Binding-site contacts:
Ligand atom C4 contacts residue ASN603 of chain 1.C at 4.2 Å.
Ligand atom C2 contacts residue ASN603 of chain 1.C at 2.5 Å.
Ligand atom N2 contacts residue ASN603 of chain 1.C at 2.9 Å (h-bond).
Ligand atom C5 contacts residue ASN603 of chain 1.C at 3.7 Å.
Ligand atom O7 contacts residue ASN603 of chain 1.C at 3.8 Å.
Ligand atom O5 contacts residue ASN603 of chain 1.C at 2.3 Å (h-bond).
Ligand atom C7 contacts residue ASN603 of chain 1.C at 3.4 Å.
Ligand atom C3 contacts residue ASN603 of chain 1.C at 3.8 Å.
Ligand atom C1 contacts residue ASN603 of chain 1.C at 1.4 Å.
Ligand atom C8 contacts residue ASN603 of chain 1.C at 3.8 Å.

Sequence of chain 1.C:
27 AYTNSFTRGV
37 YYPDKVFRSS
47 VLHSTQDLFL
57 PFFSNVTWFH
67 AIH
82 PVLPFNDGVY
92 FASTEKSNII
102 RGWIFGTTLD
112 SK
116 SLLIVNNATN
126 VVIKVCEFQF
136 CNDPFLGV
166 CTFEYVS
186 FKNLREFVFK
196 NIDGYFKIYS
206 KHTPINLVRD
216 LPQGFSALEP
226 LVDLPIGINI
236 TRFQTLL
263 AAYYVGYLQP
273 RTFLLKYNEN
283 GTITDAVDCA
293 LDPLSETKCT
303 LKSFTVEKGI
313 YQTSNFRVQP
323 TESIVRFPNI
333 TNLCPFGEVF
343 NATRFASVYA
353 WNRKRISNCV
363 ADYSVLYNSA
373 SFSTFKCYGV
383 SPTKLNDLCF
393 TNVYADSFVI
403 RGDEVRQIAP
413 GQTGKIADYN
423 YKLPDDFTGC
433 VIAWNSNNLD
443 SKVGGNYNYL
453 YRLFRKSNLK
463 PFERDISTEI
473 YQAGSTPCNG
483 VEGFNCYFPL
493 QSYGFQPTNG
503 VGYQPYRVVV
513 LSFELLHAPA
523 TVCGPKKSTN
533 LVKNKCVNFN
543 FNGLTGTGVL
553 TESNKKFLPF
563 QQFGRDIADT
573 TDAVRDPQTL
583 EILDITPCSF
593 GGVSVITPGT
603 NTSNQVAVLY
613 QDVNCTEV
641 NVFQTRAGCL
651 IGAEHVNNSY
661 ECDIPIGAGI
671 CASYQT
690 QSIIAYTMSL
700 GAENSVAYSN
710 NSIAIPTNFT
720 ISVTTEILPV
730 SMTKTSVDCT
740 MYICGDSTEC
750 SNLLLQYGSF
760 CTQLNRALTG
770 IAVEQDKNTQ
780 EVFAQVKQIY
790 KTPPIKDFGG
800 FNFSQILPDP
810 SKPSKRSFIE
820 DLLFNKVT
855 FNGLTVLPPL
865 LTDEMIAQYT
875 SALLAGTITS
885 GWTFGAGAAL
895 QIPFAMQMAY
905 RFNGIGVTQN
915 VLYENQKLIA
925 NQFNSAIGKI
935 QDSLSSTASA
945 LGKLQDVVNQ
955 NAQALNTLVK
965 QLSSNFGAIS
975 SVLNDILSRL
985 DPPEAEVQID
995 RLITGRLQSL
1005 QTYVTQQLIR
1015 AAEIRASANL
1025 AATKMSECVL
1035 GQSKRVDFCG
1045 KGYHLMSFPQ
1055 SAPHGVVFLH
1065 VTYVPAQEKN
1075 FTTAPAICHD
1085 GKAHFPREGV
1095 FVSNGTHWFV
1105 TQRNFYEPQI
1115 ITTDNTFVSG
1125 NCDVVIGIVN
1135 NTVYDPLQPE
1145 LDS

The protein below binds the small molecule below.
Small molecule (SMILES): CC(=O)N[C@@H]1[C@@H](O)[C@H](O)[C@@H](CO)O[C@H]1O